This small molecule binds to this protein.
Small molecule (SMILES): Nc1ncnc2c1ncn2[C@@H]1O[C@H](CO[P](=O)(O)OS(=O)(=O)O)[C@@H](O)[C@H]1O

Sequence of chain 1.A:
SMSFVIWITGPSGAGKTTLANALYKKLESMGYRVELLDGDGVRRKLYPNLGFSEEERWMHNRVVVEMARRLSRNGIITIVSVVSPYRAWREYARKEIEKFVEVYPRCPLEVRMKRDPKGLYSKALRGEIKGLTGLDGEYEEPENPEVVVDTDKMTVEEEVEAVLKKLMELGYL

Binding-site contacts:
Ligand atom O2A contacts residue VAL84 of chain 1.A at 3.4 Å.
Ligand atom O3B contacts residue ASN63 of chain 1.A at 3.0 Å (h-bond).
Ligand atom O3A contacts residue VAL85 of chain 1.A at 3.3 Å.
Ligand atom N6 contacts residue LEU134 of chain 1.A at 3.5 Å (h-bond).
Ligand atom O1A contacts residue HIS62 of chain 1.A at 2.9 Å (h-bond).
Ligand atom O2' contacts residue SER14 of chain 1.A at 3.3 Å.
Ligand atom O2' contacts residue ANP1 of chain 1.H at 2.9 Å (h-bond).
Ligand atom C5 contacts residue PHE54 of chain 1.A at 3.7 Å (hydrophobic).
Ligand atom O1A contacts residue GLY41 of chain 1.A at 3.7 Å.
Ligand atom O3' contacts residue LYS120 of chain 1.A at 3.3 Å (salt-bridge).
Ligand atom N1 contacts residue PHE54 of chain 1.A at 3.6 Å.
Ligand atom PA contacts residue VAL85 of chain 1.A at 3.8 Å.
Ligand atom O2A contacts residue GLY41 of chain 1.A at 3.7 Å.
Ligand atom O3B contacts residue VAL85 of chain 1.A at 3.6 Å.
Ligand atom O2B contacts residue ARG59 of chain 1.A at 3.0 Å (salt-bridge).
Ligand atom O1B contacts residue HIS62 of chain 1.A at 3.3 Å.
Ligand atom N6 contacts residue ARG59 of chain 1.A at 3.5 Å (salt-bridge).
Ligand atom C6 contacts residue PHE54 of chain 1.A at 3.7 Å (hydrophobic).
Ligand atom C4 contacts residue PHE54 of chain 1.A at 3.5 Å (hydrophobic).
Ligand atom O3B contacts residue SER86 of chain 1.A at 3.1 Å (h-bond).
Ligand atom O1B contacts residue ARG45 of chain 1.A at 2.7 Å (salt-bridge).
Ligand atom C5 contacts residue ARG59 of chain 1.A at 3.8 Å.
Ligand atom N6 contacts residue GLY133 of chain 1.A at 2.8 Å (h-bond).
Ligand atom C3' contacts residue ANP1 of chain 1.H at 3.5 Å.
Ligand atom N7 contacts residue THR135 of chain 1.A at 3.4 Å (h-bond).
Ligand atom O2B contacts residue VAL85 of chain 1.A at 3.8 Å.
Ligand atom C6 contacts residue GLY133 of chain 1.A at 3.8 Å.
Ligand atom O4' contacts residue PHE54 of chain 1.A at 3.3 Å.
Ligand atom O3' contacts residue ANP1 of chain 1.H at 2.5 Å (h-bond).
Ligand atom O1A contacts residue ARG45 of chain 1.A at 2.8 Å (salt-bridge).
Ligand atom C2 contacts residue PHE54 of chain 1.A at 3.5 Å (hydrophobic).
Ligand atom O2A contacts residue VAL85 of chain 1.A at 2.9 Å (h-bond).
Ligand atom N6 contacts residue LYS132 of chain 1.A at 3.0 Å (salt-bridge).
Ligand atom O1B contacts residue ARG59 of chain 1.A at 3.5 Å.
Ligand atom N3 contacts residue PHE54 of chain 1.A at 3.4 Å.
Ligand atom N7 contacts residue ARG59 of chain 1.A at 3.2 Å (salt-bridge).
Ligand atom C2' contacts residue ANP1 of chain 1.H at 3.8 Å.
Ligand atom N9 contacts residue PHE54 of chain 1.A at 3.7 Å.
Ligand atom O2B contacts residue PRO87 of chain 1.A at 3.4 Å.
Ligand atom C5 contacts residue LEU134 of chain 1.A at 3.8 Å (hydrophobic).